Sequence of chain 1.B:
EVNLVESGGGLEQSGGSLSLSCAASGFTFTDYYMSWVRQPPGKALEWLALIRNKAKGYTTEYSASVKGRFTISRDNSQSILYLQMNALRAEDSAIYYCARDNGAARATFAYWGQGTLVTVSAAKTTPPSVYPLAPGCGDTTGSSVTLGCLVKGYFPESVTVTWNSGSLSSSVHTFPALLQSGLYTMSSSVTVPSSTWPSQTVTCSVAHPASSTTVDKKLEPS

Sequence of chain 1.C:
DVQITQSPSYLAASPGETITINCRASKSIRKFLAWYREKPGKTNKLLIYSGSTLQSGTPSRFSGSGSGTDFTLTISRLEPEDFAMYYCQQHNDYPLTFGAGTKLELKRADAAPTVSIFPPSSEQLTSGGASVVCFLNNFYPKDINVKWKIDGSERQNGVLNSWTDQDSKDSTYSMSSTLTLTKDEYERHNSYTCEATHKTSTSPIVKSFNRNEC

A protein and the small-molecule ligand that binds it are described below.
Small molecule (SMILES): C[C@H](NC(=O)CNC(=O)[C@H](CC1=NC=NC1)NC(=O)[C@H](CC(=O)O)NC(=O)[C@@H](N)[C@@H](C)O)C(=O)N[C@@H](CCC(=O)O)C(=O)O

Binding-site contacts:
Ligand atom O contacts residue ALA107 of chain 1.B at 3.7 Å.
Ligand atom OD2 contacts residue ARG30 of chain 1.C at 2.8 Å (salt-bridge).
Ligand atom O contacts residue TYR94 of chain 1.C at 2.7 Å (h-bond).
Ligand atom CG contacts residue TYR33 of chain 1.B at 3.2 Å (hydrophobic).
Ligand atom CD2 contacts residue ALA104 of chain 1.B at 3.1 Å (hydrophobic).
Ligand atom O contacts residue HIS91 of chain 1.C at 3.3 Å.
Ligand atom CA contacts residue HIS91 of chain 1.C at 3.6 Å.
Ligand atom C contacts residue ARG52 of chain 1.B at 3.4 Å.
Ligand atom C contacts residue HIS91 of chain 1.C at 3.7 Å.
Ligand atom CB contacts residue ALA104 of chain 1.B at 3.4 Å (hydrophobic).
Ligand atom CG contacts residue ARG106 of chain 1.B at 3.6 Å.
Ligand atom O contacts residue PHE32 of chain 1.C at 3.5 Å.
Ligand atom CA contacts residue HIS91 of chain 1.C at 3.8 Å.
Ligand atom OXT contacts residue ARG52 of chain 1.B at 2.8 Å (salt-bridge).
Ligand atom CB contacts residue ALA107 of chain 1.B at 3.9 Å (hydrophobic).
Ligand atom N contacts residue ASN92 of chain 1.C at 3.9 Å.
Ligand atom C contacts residue TYR33 of chain 1.B at 3.5 Å (hydrophobic).
Ligand atom OD1 contacts residue ARG30 of chain 1.C at 3.5 Å (salt-bridge).
Ligand atom CB contacts residue ALA105 of chain 1.B at 3.5 Å (hydrophobic).
Ligand atom OD1 contacts residue PHE32 of chain 1.C at 3.9 Å.
Ligand atom CB contacts residue TYR33 of chain 1.B at 3.8 Å (hydrophobic).
Ligand atom OXT contacts residue TYR33 of chain 1.B at 2.6 Å (h-bond).
Ligand atom C contacts residue TYR94 of chain 1.C at 3.6 Å (hydrophobic).
Ligand atom CG contacts residue ALA104 of chain 1.B at 3.5 Å (hydrophobic).
Ligand atom O contacts residue ALA105 of chain 1.B at 3.6 Å.
Ligand atom N contacts residue TYR94 of chain 1.C at 3.8 Å.
Ligand atom CB contacts residue TYR94 of chain 1.C at 3.9 Å (hydrophobic).
Ligand atom CA contacts residue TYR33 of chain 1.B at 3.9 Å (hydrophobic).
Ligand atom CB contacts residue ASN92 of chain 1.C at 3.7 Å.
Ligand atom CG contacts residue ARG30 of chain 1.C at 3.6 Å.
Ligand atom CA contacts residue PHE32 of chain 1.C at 3.7 Å (hydrophobic).
Ligand atom O contacts residue ARG52 of chain 1.B at 2.9 Å (salt-bridge).
Ligand atom CB contacts residue HIS91 of chain 1.C at 3.5 Å.
Ligand atom OE2 contacts residue ARG106 of chain 1.B at 4.0 Å.
Ligand atom NE2 contacts residue ALA104 of chain 1.B at 3.8 Å.
Ligand atom O contacts residue PHE32 of chain 1.C at 3.7 Å.
Ligand atom N contacts residue PHE32 of chain 1.C at 3.4 Å.
Ligand atom N contacts residue HIS91 of chain 1.C at 2.9 Å (h-bond).
Ligand atom C contacts residue PHE32 of chain 1.C at 3.5 Å (hydrophobic).
Ligand atom CA contacts residue PHE32 of chain 1.C at 3.8 Å (hydrophobic).